Binding-site contacts:
Ligand atom O5 contacts residue ASN154 of chain 21.E at 4.0 Å.
Ligand atom C7 contacts residue THR156 of chain 21.E at 3.9 Å.
Ligand atom C1 contacts residue THR156 of chain 21.E at 3.6 Å.
Ligand atom C1 contacts residue ASN154 of chain 21.E at 3.4 Å.
Ligand atom C7 contacts residue ASN154 of chain 21.E at 3.3 Å.
Ligand atom C8 contacts residue ASN154 of chain 21.E at 3.6 Å.
Ligand atom O7 contacts residue ASN154 of chain 21.E at 2.6 Å (h-bond).
Ligand atom N2 contacts residue ASN154 of chain 21.E at 3.8 Å.
Ligand atom C8 contacts residue THR156 of chain 21.E at 4.0 Å.
Ligand atom O6 contacts residue MET151 of chain 21.E at 3.4 Å.
Ligand atom C6 contacts residue MET151 of chain 21.E at 4.5 Å (hydrophobic).
Ligand atom C2 contacts residue THR156 of chain 21.E at 4.2 Å.
Ligand atom N2 contacts residue THR156 of chain 21.E at 3.6 Å (h-bond).
Ligand atom C2 contacts residue ASN154 of chain 21.E at 3.5 Å.

A protein and the small-molecule ligand that binds it are described below.
Small molecule (SMILES): CC(=O)N[C@H]1[C@H](O[C@H]2[C@H](O)[C@@H](NC(C)=O)CO[C@@H]2CO)O[C@H](CO)[C@@H](O)[C@@H]1O

Sequence of chain 21.E:
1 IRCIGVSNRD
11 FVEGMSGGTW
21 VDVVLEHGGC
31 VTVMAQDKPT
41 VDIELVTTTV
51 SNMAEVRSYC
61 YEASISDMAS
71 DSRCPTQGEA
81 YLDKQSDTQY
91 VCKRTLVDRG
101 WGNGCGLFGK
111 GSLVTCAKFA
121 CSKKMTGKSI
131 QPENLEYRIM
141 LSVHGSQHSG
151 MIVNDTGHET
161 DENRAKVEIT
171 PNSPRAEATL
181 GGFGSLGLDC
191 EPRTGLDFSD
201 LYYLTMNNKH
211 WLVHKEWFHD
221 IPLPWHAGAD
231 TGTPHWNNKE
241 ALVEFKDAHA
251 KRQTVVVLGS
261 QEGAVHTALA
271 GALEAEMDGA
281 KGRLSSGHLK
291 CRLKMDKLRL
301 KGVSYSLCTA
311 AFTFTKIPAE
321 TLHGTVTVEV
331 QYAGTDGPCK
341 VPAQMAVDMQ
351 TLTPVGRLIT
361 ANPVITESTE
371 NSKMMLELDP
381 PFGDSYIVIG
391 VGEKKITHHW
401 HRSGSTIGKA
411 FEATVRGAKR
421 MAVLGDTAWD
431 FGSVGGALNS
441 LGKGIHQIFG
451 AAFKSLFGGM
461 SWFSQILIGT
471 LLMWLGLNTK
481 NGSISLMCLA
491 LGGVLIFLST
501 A